A protein and the small-molecule ligand that binds it are described below.
Small molecule (SMILES): CC(=O)N[C@H]1[C@H](O[C@H]2[C@H](O)[C@@H](NC(C)=O)CO[C@@H]2CO)O[C@H](CO)[C@@H](O)[C@@H]1O

Sequence of chain 1.A:
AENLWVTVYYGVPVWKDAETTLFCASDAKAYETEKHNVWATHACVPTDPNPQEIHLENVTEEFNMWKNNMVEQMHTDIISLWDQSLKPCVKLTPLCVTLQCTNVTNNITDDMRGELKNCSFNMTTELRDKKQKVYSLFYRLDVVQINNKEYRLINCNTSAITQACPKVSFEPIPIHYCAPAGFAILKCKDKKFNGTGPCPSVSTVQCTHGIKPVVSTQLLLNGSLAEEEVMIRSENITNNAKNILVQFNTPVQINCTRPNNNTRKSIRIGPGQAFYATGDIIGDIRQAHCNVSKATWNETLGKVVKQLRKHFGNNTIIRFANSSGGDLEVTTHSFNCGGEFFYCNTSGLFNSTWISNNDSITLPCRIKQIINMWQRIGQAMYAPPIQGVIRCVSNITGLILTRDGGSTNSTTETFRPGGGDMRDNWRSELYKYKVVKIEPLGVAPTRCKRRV

Binding-site contacts:
Ligand atom C2 contacts residue ASN271 of chain 1.A at 2.5 Å.
Ligand atom C8 contacts residue VAL410 of chain 1.A at 4.5 Å (hydrophobic).
Ligand atom O6 contacts residue PHE65 of chain 1.E at 3.5 Å.
Ligand atom C7 contacts residue ASN271 of chain 1.A at 4.0 Å.
Ligand atom C5 contacts residue ILE292 of chain 1.A at 4.4 Å (hydrophobic).
Ligand atom C5 contacts residue ASN271 of chain 1.A at 3.6 Å.
Ligand atom O6 contacts residue ASN271 of chain 1.A at 4.5 Å.
Ligand atom O5 contacts residue ILE292 of chain 1.A at 3.2 Å.
Ligand atom N2 contacts residue ASN271 of chain 1.A at 3.0 Å (h-bond).
Ligand atom C6 contacts residue PHE65 of chain 1.E at 4.4 Å (hydrophobic).
Ligand atom C6 contacts residue ILE292 of chain 1.A at 4.4 Å (hydrophobic).
Ligand atom C4 contacts residue ASN271 of chain 1.A at 4.2 Å.
Ligand atom C3 contacts residue ASN271 of chain 1.A at 3.8 Å.
Ligand atom N2 contacts residue GLY409 of chain 1.A at 4.5 Å.
Ligand atom O6 contacts residue ILE292 of chain 1.A at 3.3 Å.
Ligand atom C1 contacts residue ILE292 of chain 1.A at 3.9 Å (hydrophobic).
Ligand atom C1 contacts residue ASN271 of chain 1.A at 1.4 Å.
Ligand atom O5 contacts residue ASN271 of chain 1.A at 2.3 Å (h-bond).

Sequence of chain 1.E:
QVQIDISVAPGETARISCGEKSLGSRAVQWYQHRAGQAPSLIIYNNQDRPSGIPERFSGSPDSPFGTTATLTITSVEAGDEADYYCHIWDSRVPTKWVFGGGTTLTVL